Sequence of chain 1.D:
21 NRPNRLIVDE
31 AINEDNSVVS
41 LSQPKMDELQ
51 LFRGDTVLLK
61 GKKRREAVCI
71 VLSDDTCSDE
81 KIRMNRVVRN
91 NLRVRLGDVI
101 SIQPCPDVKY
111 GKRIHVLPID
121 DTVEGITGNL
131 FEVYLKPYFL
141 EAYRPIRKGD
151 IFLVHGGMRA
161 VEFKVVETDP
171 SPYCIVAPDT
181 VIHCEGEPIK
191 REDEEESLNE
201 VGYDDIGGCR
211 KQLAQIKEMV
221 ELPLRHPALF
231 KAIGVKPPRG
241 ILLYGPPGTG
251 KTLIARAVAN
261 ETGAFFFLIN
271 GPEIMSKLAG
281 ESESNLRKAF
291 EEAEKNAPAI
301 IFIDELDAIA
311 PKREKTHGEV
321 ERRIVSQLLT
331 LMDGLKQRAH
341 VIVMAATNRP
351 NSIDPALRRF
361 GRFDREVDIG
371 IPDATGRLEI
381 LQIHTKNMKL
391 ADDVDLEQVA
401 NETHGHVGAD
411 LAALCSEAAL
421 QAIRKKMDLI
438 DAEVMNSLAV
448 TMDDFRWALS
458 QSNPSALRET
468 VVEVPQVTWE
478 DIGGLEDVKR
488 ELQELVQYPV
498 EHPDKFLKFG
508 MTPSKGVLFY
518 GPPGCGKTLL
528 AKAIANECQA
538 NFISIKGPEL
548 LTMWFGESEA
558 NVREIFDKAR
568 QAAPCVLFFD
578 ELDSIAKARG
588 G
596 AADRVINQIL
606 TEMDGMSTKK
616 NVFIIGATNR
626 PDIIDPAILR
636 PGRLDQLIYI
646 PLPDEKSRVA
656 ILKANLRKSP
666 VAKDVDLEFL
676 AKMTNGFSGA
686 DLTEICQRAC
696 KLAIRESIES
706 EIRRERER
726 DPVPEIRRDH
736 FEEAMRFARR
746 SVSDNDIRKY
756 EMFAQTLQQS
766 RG

Binding-site contacts:
Ligand atom O3B contacts residue PRO520 of chain 1.C at 3.4 Å (h-bond).
Ligand atom C5' contacts residue ASP686 of chain 1.C at 3.3 Å.
Ligand atom O2B contacts residue THR525 of chain 1.C at 2.5 Å (h-bond).
Ligand atom N1 contacts residue ILE479 of chain 1.C at 3.5 Å.
Ligand atom O2A contacts residue LYS524 of chain 1.C at 2.7 Å (salt-bridge).
Ligand atom S1G contacts residue PRO636 of chain 1.D at 3.7 Å.
Ligand atom O2A contacts residue THR525 of chain 1.C at 2.7 Å (h-bond).
Ligand atom PB contacts residue THR525 of chain 1.C at 3.3 Å.
Ligand atom O3A contacts residue CYS522 of chain 1.C at 3.0 Å (h-bond).
Ligand atom N7 contacts residue ALA685 of chain 1.C at 3.6 Å.
Ligand atom C6 contacts residue SER652 of chain 1.C at 3.3 Å.
Ligand atom C4' contacts residue ASP686 of chain 1.C at 3.6 Å.
Ligand atom O3G contacts residue ARG635 of chain 1.D at 3.3 Å.
Ligand atom PA contacts residue CYS522 of chain 1.C at 3.3 Å.
Ligand atom O2A contacts residue CYS522 of chain 1.C at 2.9 Å (h-bond).
Ligand atom N6 contacts residue GLY480 of chain 1.C at 3.1 Å (h-bond).
Ligand atom N1 contacts residue ASP478 of chain 1.C at 3.4 Å (salt-bridge).
Ligand atom C8 contacts residue GLY523 of chain 1.C at 3.8 Å.
Ligand atom C8 contacts residue ALA685 of chain 1.C at 3.5 Å (hydrophobic).
Ligand atom N1 contacts residue SER652 of chain 1.C at 3.7 Å.
Ligand atom S1G contacts residue ASP686 of chain 1.C at 3.4 Å (salt-bridge).
Ligand atom PB contacts residue CYS522 of chain 1.C at 3.8 Å.
Ligand atom PA contacts residue THR525 of chain 1.C at 3.2 Å.
Ligand atom O2B contacts residue CYS522 of chain 1.C at 3.5 Å (h-bond).
Ligand atom C6 contacts residue GLY480 of chain 1.C at 3.6 Å.
Ligand atom O5' contacts residue GLY523 of chain 1.C at 3.5 Å.
Ligand atom O3G contacts residue PRO520 of chain 1.C at 3.0 Å (h-bond).
Ligand atom O1B contacts residue THR525 of chain 1.C at 3.2 Å (h-bond).
Ligand atom C2 contacts residue ASP478 of chain 1.C at 3.2 Å.
Ligand atom PG contacts residue PRO520 of chain 1.C at 3.5 Å.
Ligand atom S1G contacts residue GLY521 of chain 1.C at 3.7 Å.
Ligand atom O2G contacts residue ARG635 of chain 1.D at 3.4 Å.
Ligand atom N1 contacts residue GLY480 of chain 1.C at 3.1 Å (h-bond).
Ligand atom O2' contacts residue LEU526 of chain 1.C at 3.3 Å.
Ligand atom O1A contacts residue THR525 of chain 1.C at 3.0 Å (h-bond).
Ligand atom O2B contacts residue LYS524 of chain 1.C at 3.5 Å.
Ligand atom N6 contacts residue SER652 of chain 1.C at 3.5 Å (h-bond).
Ligand atom C5 contacts residue SER652 of chain 1.C at 3.6 Å.
Ligand atom O2A contacts residue GLY523 of chain 1.C at 3.3 Å.
Ligand atom O5' contacts residue CYS522 of chain 1.C at 3.4 Å (h-bond).

A protein and the small-molecule ligand that binds it are described below.
Small molecule (SMILES): Nc1ncnc2c1ncn2[C@@H]1O[C@H](COP(=O)(O)OP(=O)(O)OP(O)(O)=S)[C@@H](O)[C@H]1O

Sequence of chain 1.C:
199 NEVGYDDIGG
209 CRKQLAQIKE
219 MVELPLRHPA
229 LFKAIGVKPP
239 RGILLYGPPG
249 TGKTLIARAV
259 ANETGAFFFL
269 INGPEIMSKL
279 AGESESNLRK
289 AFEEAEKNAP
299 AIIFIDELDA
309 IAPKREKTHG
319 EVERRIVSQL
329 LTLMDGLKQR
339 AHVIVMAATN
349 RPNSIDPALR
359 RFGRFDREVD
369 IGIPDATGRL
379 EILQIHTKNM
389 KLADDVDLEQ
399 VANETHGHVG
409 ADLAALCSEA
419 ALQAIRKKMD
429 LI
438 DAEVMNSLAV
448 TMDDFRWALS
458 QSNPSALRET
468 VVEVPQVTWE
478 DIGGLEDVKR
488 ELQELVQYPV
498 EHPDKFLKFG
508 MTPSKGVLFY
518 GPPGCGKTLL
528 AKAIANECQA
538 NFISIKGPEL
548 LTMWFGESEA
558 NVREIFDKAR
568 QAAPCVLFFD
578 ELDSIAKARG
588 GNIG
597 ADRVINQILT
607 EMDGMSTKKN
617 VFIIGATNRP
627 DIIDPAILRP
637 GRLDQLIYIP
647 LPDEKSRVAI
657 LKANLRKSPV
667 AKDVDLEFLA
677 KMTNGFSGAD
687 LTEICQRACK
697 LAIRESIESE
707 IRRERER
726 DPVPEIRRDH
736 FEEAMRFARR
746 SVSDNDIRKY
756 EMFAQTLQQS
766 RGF